A small-molecule ligand and the protein it binds are described below.
Small molecule (SMILES): CC(=O)N[C@@H]1[C@@H](O)[C@H](O)[C@@H](CO)O[C@H]1O

Sequence of chain 1.C:
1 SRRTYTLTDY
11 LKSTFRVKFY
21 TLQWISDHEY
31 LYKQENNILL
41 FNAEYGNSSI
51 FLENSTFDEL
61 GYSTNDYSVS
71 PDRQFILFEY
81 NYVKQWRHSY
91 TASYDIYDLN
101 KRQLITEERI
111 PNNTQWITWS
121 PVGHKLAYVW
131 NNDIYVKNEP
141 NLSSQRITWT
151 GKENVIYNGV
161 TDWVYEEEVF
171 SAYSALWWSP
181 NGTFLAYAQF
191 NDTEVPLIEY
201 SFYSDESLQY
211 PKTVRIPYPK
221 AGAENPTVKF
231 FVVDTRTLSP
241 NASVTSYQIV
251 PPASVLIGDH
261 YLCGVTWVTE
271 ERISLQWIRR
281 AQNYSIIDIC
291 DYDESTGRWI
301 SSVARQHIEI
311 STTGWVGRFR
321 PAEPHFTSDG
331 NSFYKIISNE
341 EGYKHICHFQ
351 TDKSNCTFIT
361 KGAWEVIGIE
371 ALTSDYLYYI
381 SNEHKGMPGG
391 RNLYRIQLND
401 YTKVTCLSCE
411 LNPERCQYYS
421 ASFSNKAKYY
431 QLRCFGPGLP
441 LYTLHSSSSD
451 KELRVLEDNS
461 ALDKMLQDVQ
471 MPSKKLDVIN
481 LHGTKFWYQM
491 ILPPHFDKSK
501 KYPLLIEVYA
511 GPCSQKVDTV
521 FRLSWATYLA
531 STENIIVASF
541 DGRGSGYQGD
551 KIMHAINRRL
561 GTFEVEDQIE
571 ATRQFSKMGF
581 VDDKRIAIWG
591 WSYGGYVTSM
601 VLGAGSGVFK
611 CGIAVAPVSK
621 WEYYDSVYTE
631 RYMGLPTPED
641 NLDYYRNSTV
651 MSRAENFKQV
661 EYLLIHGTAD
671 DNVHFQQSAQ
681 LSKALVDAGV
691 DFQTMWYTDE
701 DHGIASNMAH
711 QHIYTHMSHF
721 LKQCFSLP

Sequence of chain 2.B:
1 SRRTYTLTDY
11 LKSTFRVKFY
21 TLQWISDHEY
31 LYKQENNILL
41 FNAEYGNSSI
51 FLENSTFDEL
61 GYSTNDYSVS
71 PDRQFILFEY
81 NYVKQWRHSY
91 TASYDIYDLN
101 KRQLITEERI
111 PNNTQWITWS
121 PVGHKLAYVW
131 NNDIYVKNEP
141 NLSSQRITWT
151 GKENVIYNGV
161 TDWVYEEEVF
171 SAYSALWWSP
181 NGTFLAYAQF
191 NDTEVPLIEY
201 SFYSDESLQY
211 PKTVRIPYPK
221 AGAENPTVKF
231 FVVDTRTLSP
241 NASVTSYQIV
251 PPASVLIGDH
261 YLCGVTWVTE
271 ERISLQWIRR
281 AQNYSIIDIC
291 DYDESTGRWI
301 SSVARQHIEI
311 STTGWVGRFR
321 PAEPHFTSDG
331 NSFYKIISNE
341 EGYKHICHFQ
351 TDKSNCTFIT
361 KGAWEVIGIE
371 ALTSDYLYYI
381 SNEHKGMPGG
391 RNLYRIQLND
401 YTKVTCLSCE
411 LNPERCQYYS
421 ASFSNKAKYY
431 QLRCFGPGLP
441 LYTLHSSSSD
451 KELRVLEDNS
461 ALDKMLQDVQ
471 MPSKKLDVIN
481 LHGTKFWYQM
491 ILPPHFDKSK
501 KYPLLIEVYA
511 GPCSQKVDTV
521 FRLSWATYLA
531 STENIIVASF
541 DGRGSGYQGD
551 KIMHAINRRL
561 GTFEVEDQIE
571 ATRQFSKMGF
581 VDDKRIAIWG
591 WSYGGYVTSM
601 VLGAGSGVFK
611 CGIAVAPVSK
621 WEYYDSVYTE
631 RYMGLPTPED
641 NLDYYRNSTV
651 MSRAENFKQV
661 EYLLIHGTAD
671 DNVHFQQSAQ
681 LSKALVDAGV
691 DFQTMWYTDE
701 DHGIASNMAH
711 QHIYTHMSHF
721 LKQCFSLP

Binding-site contacts:
Ligand atom O6 contacts residue TYR45 of chain 1.C at 4.1 Å.
Ligand atom C8 contacts residue SER48 of chain 1.C at 3.4 Å.
Ligand atom C8 contacts residue ASN47 of chain 1.C at 3.4 Å.
Ligand atom C1 contacts residue ASN47 of chain 1.C at 1.5 Å.
Ligand atom C8 contacts residue PHE41 of chain 1.C at 4.4 Å (hydrophobic).
Ligand atom C8 contacts residue LEU40 of chain 1.C at 3.5 Å (hydrophobic).
Ligand atom C1 contacts residue TYR45 of chain 1.C at 4.4 Å (hydrophobic).
Ligand atom O5 contacts residue ASN47 of chain 1.C at 2.4 Å (h-bond).
Ligand atom C8 contacts residue SER49 of chain 1.C at 3.9 Å.
Ligand atom C6 contacts residue TYR45 of chain 1.C at 4.2 Å (hydrophobic).
Ligand atom C8 contacts residue ASN42 of chain 1.C at 3.8 Å.
Ligand atom C3 contacts residue ASN47 of chain 1.C at 3.8 Å.
Ligand atom O6 contacts residue MET578 of chain 2.B at 4.5 Å.
Ligand atom C7 contacts residue SER48 of chain 1.C at 4.1 Å.
Ligand atom C5 contacts residue TYR45 of chain 1.C at 3.8 Å (hydrophobic).
Ligand atom O7 contacts residue SER49 of chain 1.C at 2.9 Å (h-bond).
Ligand atom C4 contacts residue ASN47 of chain 1.C at 4.2 Å.
Ligand atom C7 contacts residue SER49 of chain 1.C at 3.7 Å.
Ligand atom O7 contacts residue ASN47 of chain 1.C at 3.5 Å (h-bond).
Ligand atom O5 contacts residue TYR45 of chain 1.C at 4.2 Å.
Ligand atom N2 contacts residue ASN47 of chain 1.C at 3.0 Å (h-bond).
Ligand atom C7 contacts residue ASN47 of chain 1.C at 3.2 Å.
Ligand atom N2 contacts residue ASN42 of chain 1.C at 4.4 Å.
Ligand atom C5 contacts residue ASN47 of chain 1.C at 3.7 Å.
Ligand atom C2 contacts residue ASN47 of chain 1.C at 2.5 Å.
Ligand atom O7 contacts residue SER48 of chain 1.C at 3.6 Å.